Binding-site contacts:
Ligand atom C2 contacts residue ASN527 of chain 1.B at 2.5 Å.
Ligand atom C7 contacts residue ALA401 of chain 1.B at 3.8 Å (hydrophobic).
Ligand atom C7 contacts residue SER526 of chain 1.B at 4.4 Å.
Ligand atom N2 contacts residue ASN527 of chain 1.B at 3.0 Å (h-bond).
Ligand atom C4 contacts residue ASN527 of chain 1.B at 4.2 Å.
Ligand atom C7 contacts residue ASN527 of chain 1.B at 3.5 Å.
Ligand atom C8 contacts residue ALA401 of chain 1.B at 3.6 Å (hydrophobic).
Ligand atom O6 contacts residue ASN527 of chain 1.B at 3.6 Å.
Ligand atom C6 contacts residue ASN527 of chain 1.B at 3.7 Å.
Ligand atom C8 contacts residue SER526 of chain 1.B at 3.7 Å.
Ligand atom O7 contacts residue ASN527 of chain 1.B at 3.7 Å.
Ligand atom C1 contacts residue ASN527 of chain 1.B at 1.4 Å.
Ligand atom C3 contacts residue ASN527 of chain 1.B at 3.8 Å.
Ligand atom O7 contacts residue ALA401 of chain 1.B at 3.6 Å.
Ligand atom O5 contacts residue ASN527 of chain 1.B at 2.4 Å (h-bond).
Ligand atom C5 contacts residue ASN527 of chain 1.B at 3.5 Å.

A protein and the small-molecule ligand that binds it are described below.
Small molecule (SMILES): CC(=O)N[C@H]1[C@H](O[C@H]2[C@H](O)[C@@H](NC(C)=O)CO[C@@H]2CO)O[C@H](CO)[C@@H](O[C@@H]2O[C@H](CO)[C@@H](O)[C@H](O)[C@@H]2O)[C@@H]1O

Sequence of chain 1.B:
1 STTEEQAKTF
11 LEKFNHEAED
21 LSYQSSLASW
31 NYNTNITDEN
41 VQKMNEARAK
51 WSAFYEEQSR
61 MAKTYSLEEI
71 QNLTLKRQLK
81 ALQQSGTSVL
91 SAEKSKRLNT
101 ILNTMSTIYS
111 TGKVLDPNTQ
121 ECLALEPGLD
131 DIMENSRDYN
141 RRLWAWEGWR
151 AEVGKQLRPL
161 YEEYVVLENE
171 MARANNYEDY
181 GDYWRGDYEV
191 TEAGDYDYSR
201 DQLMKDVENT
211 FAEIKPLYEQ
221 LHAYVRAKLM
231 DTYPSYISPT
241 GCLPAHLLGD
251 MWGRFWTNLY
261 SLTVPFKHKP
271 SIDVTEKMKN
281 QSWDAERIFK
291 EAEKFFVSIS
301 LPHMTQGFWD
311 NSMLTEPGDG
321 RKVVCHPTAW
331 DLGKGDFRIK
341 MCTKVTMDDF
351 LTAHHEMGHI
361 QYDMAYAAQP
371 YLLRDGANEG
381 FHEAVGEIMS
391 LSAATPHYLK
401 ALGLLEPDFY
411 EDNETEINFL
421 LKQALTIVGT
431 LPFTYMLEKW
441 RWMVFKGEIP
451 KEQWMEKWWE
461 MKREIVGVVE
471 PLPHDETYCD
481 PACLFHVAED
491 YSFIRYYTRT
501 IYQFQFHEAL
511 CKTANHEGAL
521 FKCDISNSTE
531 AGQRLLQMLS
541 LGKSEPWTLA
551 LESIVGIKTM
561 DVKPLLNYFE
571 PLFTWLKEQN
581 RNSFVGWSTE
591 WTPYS